Binding-site contacts:
Ligand atom C6 contacts residue THR30 of chain 3.A at 3.2 Å.
Ligand atom C2 contacts residue ASN28 of chain 3.A at 2.6 Å.
Ligand atom O5 contacts residue THR309 of chain 3.A at 4.1 Å.
Ligand atom O6 contacts residue ALA29 of chain 3.A at 3.8 Å.
Ligand atom O6 contacts residue THR30 of chain 3.A at 3.0 Å (h-bond).
Ligand atom C4 contacts residue ASN28 of chain 3.A at 4.3 Å.
Ligand atom O7 contacts residue ASN28 of chain 3.A at 3.2 Å (h-bond).
Ligand atom C5 contacts residue ASN28 of chain 3.A at 3.6 Å.
Ligand atom C7 contacts residue ASN28 of chain 3.A at 3.3 Å.
Ligand atom O5 contacts residue ASN28 of chain 3.A at 2.4 Å (h-bond).
Ligand atom C3 contacts residue ASN28 of chain 3.A at 3.9 Å.
Ligand atom C8 contacts residue ASN28 of chain 3.A at 4.5 Å.
Ligand atom C6 contacts residue ALA29 of chain 3.A at 4.0 Å (hydrophobic).
Ligand atom O5 contacts residue ALA29 of chain 3.A at 4.1 Å.
Ligand atom C5 contacts residue ALA29 of chain 3.A at 4.4 Å (hydrophobic).
Ligand atom C1 contacts residue ASN28 of chain 3.A at 1.4 Å.
Ligand atom N2 contacts residue ASN28 of chain 3.A at 3.0 Å (h-bond).

Sequence of chain 3.A:
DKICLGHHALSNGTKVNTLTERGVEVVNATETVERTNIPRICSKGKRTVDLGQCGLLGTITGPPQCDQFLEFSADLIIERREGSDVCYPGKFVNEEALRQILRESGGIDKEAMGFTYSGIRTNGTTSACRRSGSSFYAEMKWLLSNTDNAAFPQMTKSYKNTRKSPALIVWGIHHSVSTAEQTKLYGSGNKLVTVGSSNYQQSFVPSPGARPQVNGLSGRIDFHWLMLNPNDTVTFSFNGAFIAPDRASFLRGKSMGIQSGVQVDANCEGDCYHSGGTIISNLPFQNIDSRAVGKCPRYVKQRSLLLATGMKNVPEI

The small molecule below binds the protein below.
Small molecule (SMILES): CC(=O)N[C@@H]1[C@@H](O)[C@H](O)[C@@H](CO)O[C@H]1O